The small molecule below binds the protein below.
Small molecule (SMILES): CC(C)CCC[C@@H](C)[C@H]1CC[C@H]2[C@@H]3CC=C4C[C@@H](O)CC[C@]4(C)[C@H]3CC[C@]12C

Sequence of chain 1.A:
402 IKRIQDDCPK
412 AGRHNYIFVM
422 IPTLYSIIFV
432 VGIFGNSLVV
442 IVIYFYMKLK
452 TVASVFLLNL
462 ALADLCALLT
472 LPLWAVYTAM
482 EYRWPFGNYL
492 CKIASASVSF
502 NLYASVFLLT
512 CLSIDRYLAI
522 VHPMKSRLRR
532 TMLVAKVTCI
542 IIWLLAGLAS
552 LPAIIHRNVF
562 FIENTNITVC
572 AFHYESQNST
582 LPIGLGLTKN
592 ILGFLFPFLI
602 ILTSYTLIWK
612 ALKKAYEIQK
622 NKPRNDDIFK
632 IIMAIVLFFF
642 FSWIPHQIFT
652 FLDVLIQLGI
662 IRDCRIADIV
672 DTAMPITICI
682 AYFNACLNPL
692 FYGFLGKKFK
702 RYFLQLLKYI

Binding-site contacts:
Ligand atom C4 contacts residue ASN460 of chain 1.A at 4.0 Å.
Ligand atom C23 contacts residue TRP544 of chain 1.A at 3.8 Å (hydrophobic).
Ligand atom C27 contacts residue PHE501 of chain 1.A at 3.8 Å (hydrophobic).
Ligand atom C22 contacts residue TRP544 of chain 1.A at 3.9 Å (hydrophobic).
Ligand atom C16 contacts residue TRP544 of chain 1.A at 4.2 Å (hydrophobic).
Ligand atom C7 contacts residue ASN460 of chain 1.A at 3.5 Å.
Ligand atom C24 contacts residue LEU545 of chain 1.A at 4.0 Å (hydrophobic).
Ligand atom C23 contacts residue LEU545 of chain 1.A at 3.7 Å (hydrophobic).
Ligand atom C19 contacts residue ASN460 of chain 1.A at 3.9 Å.
Ligand atom C18 contacts residue ILE541 of chain 1.A at 3.8 Å (hydrophobic).
Ligand atom C24 contacts residue TRP544 of chain 1.A at 3.7 Å (hydrophobic).
Ligand atom O1 contacts residue LYS537 of chain 1.A at 2.9 Å (salt-bridge).
Ligand atom C15 contacts residue TRP544 of chain 1.A at 3.8 Å (hydrophobic).
Ligand atom C6 contacts residue ASN460 of chain 1.A at 3.3 Å.
Ligand atom C25 contacts residue PHE501 of chain 1.A at 4.2 Å (hydrophobic).
Ligand atom C3 contacts residue LYS537 of chain 1.A at 3.8 Å.
Ligand atom C10 contacts residue ASN460 of chain 1.A at 4.4 Å.
Ligand atom C12 contacts residue ILE541 of chain 1.A at 4.2 Å (hydrophobic).
Ligand atom C7 contacts residue LEU463 of chain 1.A at 4.0 Å (hydrophobic).
Ligand atom C11 contacts residue ILE541 of chain 1.A at 3.9 Å (hydrophobic).
Ligand atom C8 contacts residue ASN460 of chain 1.A at 3.8 Å.
Ligand atom C18 contacts residue TRP544 of chain 1.A at 3.4 Å (hydrophobic).
Ligand atom C24 contacts residue PHE501 of chain 1.A at 3.8 Å (hydrophobic).
Ligand atom C6 contacts residue LEU463 of chain 1.A at 3.8 Å (hydrophobic).
Ligand atom C4 contacts residue LYS537 of chain 1.A at 4.0 Å.
Ligand atom C4 contacts residue LEU459 of chain 1.A at 3.9 Å (hydrophobic).
Ligand atom C2 contacts residue LYS537 of chain 1.A at 3.9 Å.
Ligand atom C1 contacts residue LYS537 of chain 1.A at 3.6 Å.
Ligand atom C19 contacts residue ILE541 of chain 1.A at 4.4 Å (hydrophobic).
Ligand atom C20 contacts residue TRP544 of chain 1.A at 4.2 Å (hydrophobic).
Ligand atom O1 contacts residue LEU459 of chain 1.A at 4.3 Å.
Ligand atom C18 contacts residue CYS540 of chain 1.A at 4.4 Å (hydrophobic).
Ligand atom C3 contacts residue LEU459 of chain 1.A at 4.1 Å (hydrophobic).
Ligand atom C5 contacts residue ASN460 of chain 1.A at 3.8 Å.
Ligand atom C26 contacts residue LEU545 of chain 1.A at 4.2 Å (hydrophobic).
Ligand atom C19 contacts residue CYS540 of chain 1.A at 3.9 Å (hydrophobic).